The small molecule below binds the protein below.
Small molecule (SMILES): CC(=O)N[C@H]1[C@H](O[C@H]2[C@H](O)[C@@H](NC(C)=O)CO[C@@H]2CO)O[C@H](CO)[C@@H](O)[C@@H]1O

Binding-site contacts:
Ligand atom N2 contacts residue ASN19 of chain 19.Y at 4.0 Å.
Ligand atom C3 contacts residue ASN19 of chain 19.Y at 4.4 Å.
Ligand atom C1 contacts residue ASN19 of chain 19.Y at 1.9 Å.
Ligand atom C4 contacts residue ASN19 of chain 19.Y at 4.5 Å.
Ligand atom O5 contacts residue ASN19 of chain 19.Y at 2.2 Å (h-bond).
Ligand atom C2 contacts residue ASN19 of chain 19.Y at 3.4 Å.
Ligand atom C6 contacts residue ASN19 of chain 19.Y at 4.1 Å.
Ligand atom C5 contacts residue ASN19 of chain 19.Y at 3.3 Å.
Ligand atom O7 contacts residue ASN19 of chain 19.Y at 4.4 Å.
Ligand atom C8 contacts residue TYR17 of chain 19.Y at 4.0 Å (hydrophobic).
Ligand atom O6 contacts residue ASN19 of chain 19.Y at 4.4 Å.

Sequence of chain 19.Y:
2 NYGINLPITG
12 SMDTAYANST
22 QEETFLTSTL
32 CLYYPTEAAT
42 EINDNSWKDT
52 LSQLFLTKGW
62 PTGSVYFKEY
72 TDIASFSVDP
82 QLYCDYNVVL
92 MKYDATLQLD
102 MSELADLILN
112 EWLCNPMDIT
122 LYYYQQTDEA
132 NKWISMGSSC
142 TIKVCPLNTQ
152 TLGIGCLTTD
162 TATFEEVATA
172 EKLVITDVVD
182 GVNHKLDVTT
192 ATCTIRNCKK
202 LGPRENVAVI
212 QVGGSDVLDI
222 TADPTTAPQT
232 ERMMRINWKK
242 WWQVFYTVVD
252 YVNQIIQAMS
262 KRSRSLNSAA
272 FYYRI